Sequence of chain 4.A:
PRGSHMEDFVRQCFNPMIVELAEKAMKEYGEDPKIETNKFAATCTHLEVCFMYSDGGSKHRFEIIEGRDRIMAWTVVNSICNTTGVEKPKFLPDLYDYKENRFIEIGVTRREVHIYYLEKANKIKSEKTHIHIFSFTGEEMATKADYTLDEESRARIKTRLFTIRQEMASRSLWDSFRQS

A small-molecule ligand and the protein it binds are described below.
Small molecule (SMILES): C[C@H](C[C@@H](C[C@H](C[C@@H](C[C@@H](CCN1CCCC1=O)N1CCCC1=O)N1CCCC1=O)N1CCCC1=O)N1CCCC1=O)N1CCCC1=O

Binding-site contacts:
Ligand atom C36 contacts residue ARG83 of chain 4.A at 4.3 Å.
Ligand atom N04 contacts residue PHE66 of chain 4.A at 4.1 Å.
Ligand atom C35 contacts residue PHE66 of chain 4.A at 3.7 Å (hydrophobic).
Ligand atom C28 contacts residue PHE66 of chain 4.A at 3.9 Å (hydrophobic).
Ligand atom O03 contacts residue MET32 of chain 4.A at 4.1 Å.
Ligand atom C26 contacts residue PHE66 of chain 4.A at 4.0 Å (hydrophobic).
Ligand atom C41 contacts residue ARG83 of chain 4.A at 4.4 Å.
Ligand atom C04 contacts residue MET32 of chain 4.A at 3.8 Å (hydrophobic).
Ligand atom C34 contacts residue PHE66 of chain 4.A at 4.1 Å (hydrophobic).
Ligand atom O03 contacts residue PHE66 of chain 4.A at 4.2 Å.
Ligand atom C35 contacts residue GLY82 of chain 4.A at 4.0 Å.
Ligand atom C29 contacts residue PHE66 of chain 4.A at 4.0 Å (hydrophobic).
Ligand atom C02 contacts residue MET32 of chain 4.A at 4.5 Å (hydrophobic).
Ligand atom C33 contacts residue ILE79 of chain 4.A at 4.1 Å (hydrophobic).
Ligand atom O03 contacts residue ASN30 of chain 4.A at 4.1 Å.
Ligand atom C35 contacts residue GLU81 of chain 4.A at 3.9 Å.
Ligand atom C04 contacts residue PHE66 of chain 4.A at 3.7 Å (hydrophobic).
Ligand atom O06 contacts residue ILE79 of chain 4.A at 4.0 Å.
Ligand atom C36 contacts residue ILE79 of chain 4.A at 4.0 Å (hydrophobic).
Ligand atom C27 contacts residue PHE66 of chain 4.A at 4.2 Å (hydrophobic).
Ligand atom C06 contacts residue MET32 of chain 4.A at 3.7 Å (hydrophobic).
Ligand atom C05 contacts residue MET32 of chain 4.A at 4.4 Å (hydrophobic).
Ligand atom C36 contacts residue GLU81 of chain 4.A at 4.1 Å.